The protein below binds the small molecule below.
Small molecule (SMILES): CC(=O)N[C@@H]1[C@@H](O)[C@H](O)[C@@H](CO)O[C@H]1O

Sequence of chain 1.B:
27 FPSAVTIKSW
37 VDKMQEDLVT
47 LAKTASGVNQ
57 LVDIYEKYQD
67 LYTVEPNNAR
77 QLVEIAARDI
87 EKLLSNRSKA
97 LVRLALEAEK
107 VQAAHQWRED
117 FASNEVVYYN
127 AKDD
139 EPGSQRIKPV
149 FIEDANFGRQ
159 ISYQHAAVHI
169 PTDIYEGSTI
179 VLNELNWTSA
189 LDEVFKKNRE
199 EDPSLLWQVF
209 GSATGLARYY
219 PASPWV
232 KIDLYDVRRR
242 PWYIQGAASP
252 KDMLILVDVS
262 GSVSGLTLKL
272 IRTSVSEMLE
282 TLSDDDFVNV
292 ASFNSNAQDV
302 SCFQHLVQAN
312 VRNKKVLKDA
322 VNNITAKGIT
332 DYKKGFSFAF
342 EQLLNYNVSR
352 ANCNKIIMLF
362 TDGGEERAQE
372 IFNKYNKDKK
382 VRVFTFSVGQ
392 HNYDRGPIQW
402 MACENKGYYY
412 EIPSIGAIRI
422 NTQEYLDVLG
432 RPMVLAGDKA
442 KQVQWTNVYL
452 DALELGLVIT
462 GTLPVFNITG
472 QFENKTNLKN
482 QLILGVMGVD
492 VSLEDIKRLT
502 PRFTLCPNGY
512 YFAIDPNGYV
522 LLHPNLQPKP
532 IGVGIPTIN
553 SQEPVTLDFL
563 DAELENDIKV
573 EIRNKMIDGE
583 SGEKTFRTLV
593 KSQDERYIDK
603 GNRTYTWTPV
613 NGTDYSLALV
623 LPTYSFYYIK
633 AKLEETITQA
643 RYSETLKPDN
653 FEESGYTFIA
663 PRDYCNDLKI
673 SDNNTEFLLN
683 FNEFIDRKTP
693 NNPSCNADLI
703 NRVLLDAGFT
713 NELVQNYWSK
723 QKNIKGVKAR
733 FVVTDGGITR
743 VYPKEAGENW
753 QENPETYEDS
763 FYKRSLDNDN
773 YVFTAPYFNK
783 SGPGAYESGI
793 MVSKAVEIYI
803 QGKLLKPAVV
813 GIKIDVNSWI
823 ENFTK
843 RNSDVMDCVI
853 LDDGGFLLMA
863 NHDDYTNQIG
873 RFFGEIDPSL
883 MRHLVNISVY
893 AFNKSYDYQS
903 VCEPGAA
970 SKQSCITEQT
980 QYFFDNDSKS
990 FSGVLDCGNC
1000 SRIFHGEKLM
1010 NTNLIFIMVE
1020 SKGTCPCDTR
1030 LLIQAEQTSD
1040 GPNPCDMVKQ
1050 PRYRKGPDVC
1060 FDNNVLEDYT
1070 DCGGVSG

Binding-site contacts:
Ligand atom C5 contacts residue LYS88 of chain 1.B at 3.9 Å.
Ligand atom O7 contacts residue ASP200 of chain 1.B at 3.5 Å (salt-bridge).
Ligand atom C4 contacts residue LYS88 of chain 1.B at 3.8 Å.
Ligand atom C8 contacts residue GLU199 of chain 1.B at 3.4 Å.
Ligand atom C7 contacts residue ASP200 of chain 1.B at 4.0 Å.
Ligand atom C3 contacts residue ASN92 of chain 1.B at 3.9 Å.
Ligand atom C1 contacts residue ASP200 of chain 1.B at 4.3 Å.
Ligand atom C5 contacts residue ASN92 of chain 1.B at 3.6 Å.
Ligand atom C6 contacts residue LYS88 of chain 1.B at 3.6 Å.
Ligand atom C2 contacts residue ASN92 of chain 1.B at 2.5 Å.
Ligand atom O7 contacts residue ASN92 of chain 1.B at 3.8 Å.
Ligand atom O6 contacts residue ASP85 of chain 1.B at 4.3 Å.
Ligand atom C4 contacts residue ASN92 of chain 1.B at 4.3 Å.
Ligand atom O6 contacts residue LYS88 of chain 1.B at 4.2 Å.
Ligand atom C7 contacts residue GLU199 of chain 1.B at 4.3 Å.
Ligand atom C1 contacts residue ASN92 of chain 1.B at 1.4 Å.
Ligand atom C1 contacts residue LYS88 of chain 1.B at 4.1 Å.
Ligand atom C8 contacts residue ASP200 of chain 1.B at 4.4 Å.
Ligand atom O7 contacts residue GLU199 of chain 1.B at 4.3 Å.
Ligand atom O5 contacts residue ASN92 of chain 1.B at 2.4 Å (h-bond).
Ligand atom C7 contacts residue ASN92 of chain 1.B at 3.6 Å.
Ligand atom O3 contacts residue LYS88 of chain 1.B at 4.2 Å.
Ligand atom C3 contacts residue LYS88 of chain 1.B at 4.2 Å.
Ligand atom O5 contacts residue LYS88 of chain 1.B at 3.8 Å.
Ligand atom N2 contacts residue LYS88 of chain 1.B at 4.3 Å.
Ligand atom C2 contacts residue LYS88 of chain 1.B at 3.5 Å.
Ligand atom N2 contacts residue ASN92 of chain 1.B at 3.0 Å (h-bond).
Ligand atom O6 contacts residue LEU89 of chain 1.B at 4.1 Å.